Sequence of chain 2.A:
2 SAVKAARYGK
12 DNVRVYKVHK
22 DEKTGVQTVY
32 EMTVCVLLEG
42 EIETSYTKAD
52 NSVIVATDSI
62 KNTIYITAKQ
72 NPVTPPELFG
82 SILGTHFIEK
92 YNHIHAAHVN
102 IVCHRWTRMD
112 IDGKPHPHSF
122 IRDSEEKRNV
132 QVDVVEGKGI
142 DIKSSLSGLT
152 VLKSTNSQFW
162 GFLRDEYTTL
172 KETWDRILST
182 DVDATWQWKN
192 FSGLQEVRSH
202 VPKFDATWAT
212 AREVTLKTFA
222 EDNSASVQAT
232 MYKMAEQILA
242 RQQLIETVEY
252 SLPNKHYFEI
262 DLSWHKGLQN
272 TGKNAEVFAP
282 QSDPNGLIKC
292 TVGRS

Sequence of chain 1.A:
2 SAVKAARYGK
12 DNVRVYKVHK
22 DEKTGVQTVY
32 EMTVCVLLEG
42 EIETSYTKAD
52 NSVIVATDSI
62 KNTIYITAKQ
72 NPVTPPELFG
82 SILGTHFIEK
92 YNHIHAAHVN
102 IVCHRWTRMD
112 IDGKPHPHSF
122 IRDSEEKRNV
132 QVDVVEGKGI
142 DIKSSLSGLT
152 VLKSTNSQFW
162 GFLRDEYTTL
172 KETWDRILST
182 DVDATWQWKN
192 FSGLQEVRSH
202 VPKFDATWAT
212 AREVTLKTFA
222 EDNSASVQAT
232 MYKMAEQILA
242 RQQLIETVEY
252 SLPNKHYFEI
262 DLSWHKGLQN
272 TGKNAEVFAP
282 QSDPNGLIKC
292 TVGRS

Binding-site contacts:
Ligand atom N8 contacts residue ALA57 of chain 1.A at 3.8 Å.
Ligand atom N9 contacts residue THR58 of chain 1.A at 3.7 Å.
Ligand atom C2 contacts residue PHE160 of chain 2.A at 3.7 Å (hydrophobic).
Ligand atom C4 contacts residue ASN255 of chain 2.A at 4.0 Å.
Ligand atom O6 contacts residue GLN229 of chain 2.A at 3.0 Å (h-bond).
Ligand atom O6 contacts residue TYR9 of chain 1.A at 4.1 Å.
Ligand atom N3 contacts residue PHE160 of chain 2.A at 3.7 Å.
Ligand atom C4 contacts residue THR58 of chain 1.A at 4.1 Å.
Ligand atom N7 contacts residue THR58 of chain 1.A at 2.7 Å (h-bond).
Ligand atom C5 contacts residue THR58 of chain 1.A at 3.7 Å.
Ligand atom C4 contacts residue ARG177 of chain 2.A at 3.9 Å.
Ligand atom O2 contacts residue ASN255 of chain 2.A at 3.9 Å.
Ligand atom N1 contacts residue GLN229 of chain 2.A at 3.0 Å (h-bond).
Ligand atom N7 contacts residue PHE160 of chain 2.A at 3.6 Å.
Ligand atom N9 contacts residue LEU171 of chain 2.A at 3.9 Å.
Ligand atom N3 contacts residue ARG177 of chain 2.A at 3.2 Å (salt-bridge).
Ligand atom O6 contacts residue PHE160 of chain 2.A at 3.8 Å.
Ligand atom C6 contacts residue PHE160 of chain 2.A at 3.4 Å (hydrophobic).
Ligand atom C2 contacts residue ASN255 of chain 2.A at 3.8 Å.
Ligand atom N8 contacts residue ASP59 of chain 1.A at 3.7 Å.
Ligand atom O2 contacts residue GLN229 of chain 2.A at 3.8 Å.
Ligand atom O6 contacts residue ILE55 of chain 1.A at 3.4 Å.
Ligand atom N8 contacts residue PHE160 of chain 2.A at 3.6 Å.
Ligand atom N9 contacts residue PHE160 of chain 2.A at 3.5 Å.
Ligand atom O2 contacts residue VAL228 of chain 2.A at 2.9 Å (h-bond).
Ligand atom N3 contacts residue ASN255 of chain 2.A at 3.3 Å (h-bond).
Ligand atom O2 contacts residue SER227 of chain 2.A at 3.6 Å.
Ligand atom O2 contacts residue ARG177 of chain 2.A at 2.8 Å (salt-bridge).
Ligand atom C2 contacts residue ARG177 of chain 2.A at 3.5 Å.
Ligand atom C6 contacts residue GLN229 of chain 2.A at 3.7 Å.
Ligand atom C2 contacts residue VAL228 of chain 2.A at 4.0 Å (hydrophobic).
Ligand atom C2 contacts residue GLN229 of chain 2.A at 3.9 Å.
Ligand atom O6 contacts residue THR58 of chain 1.A at 3.9 Å.
Ligand atom O2 contacts residue PHE160 of chain 2.A at 3.9 Å.
Ligand atom N1 contacts residue PHE160 of chain 2.A at 3.5 Å.
Ligand atom N7 contacts residue ALA57 of chain 1.A at 3.5 Å.
Ligand atom N8 contacts residue THR58 of chain 1.A at 3.1 Å (h-bond).
Ligand atom C5 contacts residue PHE160 of chain 2.A at 3.3 Å (hydrophobic).
Ligand atom N8 contacts residue LEU171 of chain 2.A at 3.7 Å.
Ligand atom C4 contacts residue PHE160 of chain 2.A at 3.4 Å (hydrophobic).

A small-molecule ligand and the protein it binds are described below.
Small molecule (SMILES): O=c1[nH]c(=O)c2nn[nH]c2[nH]1